A small-molecule ligand and the protein it binds are described below.
Small molecule (SMILES): CC(=O)N[C@H]1[C@H](O[C@H]2[C@H](O)[C@@H](NC(C)=O)CO[C@@H]2CO)O[C@H](CO)[C@@H](O)[C@@H]1O

Binding-site contacts:
Ligand atom N2 contacts residue ASN1134 of chain 1.C at 2.9 Å (h-bond).
Ligand atom C1 contacts residue ASN1134 of chain 1.C at 1.4 Å.
Ligand atom C4 contacts residue ASN1134 of chain 1.C at 4.2 Å.
Ligand atom C8 contacts residue ASN1134 of chain 1.C at 4.5 Å.
Ligand atom O7 contacts residue ASN1134 of chain 1.C at 3.4 Å (h-bond).
Ligand atom C2 contacts residue ASN1134 of chain 1.C at 2.4 Å.
Ligand atom C5 contacts residue ASN1134 of chain 1.C at 3.6 Å.
Ligand atom C7 contacts residue ASN1134 of chain 1.C at 3.4 Å.
Ligand atom C3 contacts residue ASN1134 of chain 1.C at 3.8 Å.
Ligand atom O5 contacts residue ASN1134 of chain 1.C at 2.3 Å (h-bond).

Sequence of chain 1.C:
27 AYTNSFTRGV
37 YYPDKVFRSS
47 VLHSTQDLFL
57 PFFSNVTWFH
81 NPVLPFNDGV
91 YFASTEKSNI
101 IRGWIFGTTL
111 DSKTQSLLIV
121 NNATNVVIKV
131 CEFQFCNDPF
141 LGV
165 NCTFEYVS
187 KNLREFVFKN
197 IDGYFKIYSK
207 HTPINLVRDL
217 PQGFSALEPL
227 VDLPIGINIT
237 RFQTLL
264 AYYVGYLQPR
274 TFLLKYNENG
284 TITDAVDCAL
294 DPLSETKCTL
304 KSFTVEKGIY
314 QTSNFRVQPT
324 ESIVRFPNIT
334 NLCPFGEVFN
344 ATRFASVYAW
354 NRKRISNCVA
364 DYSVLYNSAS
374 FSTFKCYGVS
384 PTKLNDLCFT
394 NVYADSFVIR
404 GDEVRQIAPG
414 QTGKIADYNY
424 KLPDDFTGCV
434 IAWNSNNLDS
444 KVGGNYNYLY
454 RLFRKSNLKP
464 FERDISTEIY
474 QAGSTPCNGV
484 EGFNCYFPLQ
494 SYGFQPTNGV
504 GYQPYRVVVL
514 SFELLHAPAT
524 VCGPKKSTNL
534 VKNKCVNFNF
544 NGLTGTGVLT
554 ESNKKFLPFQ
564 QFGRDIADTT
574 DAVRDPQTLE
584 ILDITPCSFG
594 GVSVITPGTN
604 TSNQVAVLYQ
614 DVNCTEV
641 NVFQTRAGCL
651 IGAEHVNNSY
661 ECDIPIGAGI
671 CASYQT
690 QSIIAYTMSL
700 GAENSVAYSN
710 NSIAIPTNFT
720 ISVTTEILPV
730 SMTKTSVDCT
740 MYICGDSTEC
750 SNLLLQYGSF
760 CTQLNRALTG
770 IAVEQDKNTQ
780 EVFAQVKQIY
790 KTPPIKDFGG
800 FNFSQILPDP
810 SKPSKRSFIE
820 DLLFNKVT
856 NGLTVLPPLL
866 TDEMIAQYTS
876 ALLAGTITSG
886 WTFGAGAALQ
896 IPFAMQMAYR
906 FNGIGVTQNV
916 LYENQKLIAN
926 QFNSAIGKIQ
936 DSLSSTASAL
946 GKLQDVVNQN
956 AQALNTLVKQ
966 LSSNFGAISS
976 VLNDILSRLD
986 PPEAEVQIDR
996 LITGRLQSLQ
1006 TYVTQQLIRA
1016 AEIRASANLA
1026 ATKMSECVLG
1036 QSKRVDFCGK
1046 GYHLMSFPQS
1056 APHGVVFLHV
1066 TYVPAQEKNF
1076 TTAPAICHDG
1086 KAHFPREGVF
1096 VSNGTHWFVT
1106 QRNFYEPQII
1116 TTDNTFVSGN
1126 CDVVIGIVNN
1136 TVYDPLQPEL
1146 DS